Sequence of chain 1.B:
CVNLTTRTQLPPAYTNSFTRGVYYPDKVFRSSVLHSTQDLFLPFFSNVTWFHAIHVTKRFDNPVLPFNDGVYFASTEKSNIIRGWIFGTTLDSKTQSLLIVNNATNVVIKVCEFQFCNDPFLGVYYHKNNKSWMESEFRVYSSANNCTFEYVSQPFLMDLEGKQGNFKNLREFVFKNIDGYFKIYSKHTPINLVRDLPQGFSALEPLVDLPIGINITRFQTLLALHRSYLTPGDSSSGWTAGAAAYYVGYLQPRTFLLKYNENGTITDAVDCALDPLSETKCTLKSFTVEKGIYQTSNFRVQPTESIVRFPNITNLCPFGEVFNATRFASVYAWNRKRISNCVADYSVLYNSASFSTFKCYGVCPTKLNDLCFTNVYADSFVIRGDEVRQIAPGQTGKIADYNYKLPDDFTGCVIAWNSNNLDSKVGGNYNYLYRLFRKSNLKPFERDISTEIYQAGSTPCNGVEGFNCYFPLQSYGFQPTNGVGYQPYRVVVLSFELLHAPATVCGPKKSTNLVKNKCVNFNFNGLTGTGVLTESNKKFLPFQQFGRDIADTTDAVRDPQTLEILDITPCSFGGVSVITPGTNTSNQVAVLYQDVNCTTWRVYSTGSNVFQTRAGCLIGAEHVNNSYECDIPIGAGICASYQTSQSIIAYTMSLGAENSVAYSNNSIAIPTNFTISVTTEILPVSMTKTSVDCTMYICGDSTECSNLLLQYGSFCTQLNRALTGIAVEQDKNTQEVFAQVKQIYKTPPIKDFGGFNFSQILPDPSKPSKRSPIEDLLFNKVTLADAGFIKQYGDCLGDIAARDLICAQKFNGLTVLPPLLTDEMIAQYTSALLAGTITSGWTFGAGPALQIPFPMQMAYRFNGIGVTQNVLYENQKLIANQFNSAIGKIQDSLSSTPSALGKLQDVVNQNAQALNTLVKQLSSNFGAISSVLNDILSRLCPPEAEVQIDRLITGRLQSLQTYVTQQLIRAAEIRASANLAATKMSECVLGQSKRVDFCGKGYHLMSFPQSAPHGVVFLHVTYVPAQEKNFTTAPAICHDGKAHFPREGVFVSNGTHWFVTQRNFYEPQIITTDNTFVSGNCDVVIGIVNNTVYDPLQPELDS

A small-molecule ligand and the protein it binds are described below.
Small molecule (SMILES): CC(=O)N[C@@H]1[C@@H](O)[C@H](O)[C@@H](CO)O[C@H]1O

Binding-site contacts:
Ligand atom C8 contacts residue GLY1085 of chain 1.B at 4.4 Å.
Ligand atom C2 contacts residue ASN1134 of chain 1.B at 2.6 Å.
Ligand atom C7 contacts residue HIS1083 of chain 1.B at 4.3 Å.
Ligand atom C4 contacts residue ASN1134 of chain 1.B at 4.4 Å.
Ligand atom C8 contacts residue ASN1134 of chain 1.B at 4.1 Å.
Ligand atom C1 contacts residue ASN1134 of chain 1.B at 1.5 Å.
Ligand atom C7 contacts residue ASN1134 of chain 1.B at 3.7 Å.
Ligand atom C3 contacts residue ASN1134 of chain 1.B at 3.9 Å.
Ligand atom O5 contacts residue ASN1134 of chain 1.B at 2.5 Å (h-bond).
Ligand atom C5 contacts residue ASN1134 of chain 1.B at 3.8 Å.
Ligand atom C8 contacts residue CYS1082 of chain 1.B at 3.5 Å (hydrophobic).
Ligand atom N2 contacts residue ASN1134 of chain 1.B at 3.0 Å (h-bond).
Ligand atom C8 contacts residue HIS1083 of chain 1.B at 3.5 Å.
Ligand atom O7 contacts residue HIS1083 of chain 1.B at 4.2 Å.